Binding-site contacts:
Ligand atom C5 contacts residue THR265 of chain 1.A at 4.0 Å.
Ligand atom C8 contacts residue SER361 of chain 1.A at 3.9 Å.
Ligand atom C4 contacts residue ASN263 of chain 1.A at 4.2 Å.
Ligand atom C1 contacts residue ASP266 of chain 1.A at 4.4 Å.
Ligand atom C1 contacts residue ASN263 of chain 1.A at 1.6 Å.
Ligand atom C6 contacts residue THR265 of chain 1.A at 4.1 Å.
Ligand atom O7 contacts residue ALA360 of chain 1.A at 3.6 Å.
Ligand atom O5 contacts residue THR265 of chain 1.A at 4.0 Å.
Ligand atom O7 contacts residue ASN263 of chain 1.A at 3.7 Å.
Ligand atom C8 contacts residue ALA360 of chain 1.A at 3.6 Å (hydrophobic).
Ligand atom C3 contacts residue ASN263 of chain 1.A at 3.9 Å.
Ligand atom C2 contacts residue ASN263 of chain 1.A at 2.5 Å.
Ligand atom C6 contacts residue ASP266 of chain 1.A at 4.3 Å.
Ligand atom O5 contacts residue ASP266 of chain 1.A at 3.6 Å.
Ligand atom C5 contacts residue ASN263 of chain 1.A at 3.7 Å.
Ligand atom C7 contacts residue ALA360 of chain 1.A at 3.8 Å (hydrophobic).
Ligand atom O5 contacts residue ASN263 of chain 1.A at 2.4 Å (h-bond).
Ligand atom C7 contacts residue ASN263 of chain 1.A at 3.5 Å.
Ligand atom C1 contacts residue THR265 of chain 1.A at 3.8 Å.
Ligand atom O6 contacts residue ASP266 of chain 1.A at 4.2 Å.
Ligand atom N2 contacts residue ASN263 of chain 1.A at 3.0 Å (h-bond).

Sequence of chain 1.A:
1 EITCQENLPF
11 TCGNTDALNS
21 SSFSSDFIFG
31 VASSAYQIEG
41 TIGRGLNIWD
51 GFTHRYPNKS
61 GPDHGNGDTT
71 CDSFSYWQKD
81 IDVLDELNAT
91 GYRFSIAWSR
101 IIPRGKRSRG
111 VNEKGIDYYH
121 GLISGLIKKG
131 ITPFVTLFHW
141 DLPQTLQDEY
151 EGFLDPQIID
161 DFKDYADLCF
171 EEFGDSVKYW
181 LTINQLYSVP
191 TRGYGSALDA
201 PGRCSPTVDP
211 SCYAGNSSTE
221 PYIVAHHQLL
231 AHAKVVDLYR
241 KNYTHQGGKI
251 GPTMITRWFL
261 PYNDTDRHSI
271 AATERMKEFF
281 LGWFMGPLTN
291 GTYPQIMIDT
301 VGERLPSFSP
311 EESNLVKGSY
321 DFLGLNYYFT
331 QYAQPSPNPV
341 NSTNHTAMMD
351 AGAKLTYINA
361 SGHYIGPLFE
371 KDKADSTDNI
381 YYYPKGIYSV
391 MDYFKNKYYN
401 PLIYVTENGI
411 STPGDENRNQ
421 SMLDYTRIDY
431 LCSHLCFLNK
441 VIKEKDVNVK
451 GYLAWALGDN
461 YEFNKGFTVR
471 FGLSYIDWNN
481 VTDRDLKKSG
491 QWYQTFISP

A protein and the small-molecule ligand that binds it are described below.
Small molecule (SMILES): CC(=O)N[C@H]1[C@H](O[C@H]2[C@H](O[C@@H]3O[C@@H](C)[C@@H](O)[C@@H](O)[C@@H]3O)[C@@H](NC(C)=O)CO[C@@H]2CO)O[C@H](CO)[C@@H](O[C@@H]2O[C@H](CO)[C@@H](O)[C@H](O)[C@@H]2O[C@@H]2OC[C@@H](O)[C@H](O)[C@H]2O)[C@@H]1O